A protein and the small-molecule ligand that binds it are described below.
Small molecule (SMILES): CCN(CC)C(=O)C[C@H](NC(=O)CCc1ccccc1)C(=O)N[C@@H](COC)C(=O)NCc1cccc2ccccc12

Sequence of chain 1.N:
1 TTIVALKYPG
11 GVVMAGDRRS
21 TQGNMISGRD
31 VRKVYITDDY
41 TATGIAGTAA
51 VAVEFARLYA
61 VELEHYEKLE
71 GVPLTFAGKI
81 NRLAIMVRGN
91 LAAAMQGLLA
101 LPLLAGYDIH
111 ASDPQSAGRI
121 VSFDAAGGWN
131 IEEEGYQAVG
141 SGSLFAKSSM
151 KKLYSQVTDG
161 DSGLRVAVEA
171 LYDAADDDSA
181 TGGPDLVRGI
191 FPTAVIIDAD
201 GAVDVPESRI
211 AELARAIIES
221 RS

Binding-site contacts:
Ligand atom N31 contacts residue ASP124 of chain 1.N at 2.7 Å (salt-bridge).
Ligand atom O30 contacts residue SER27 of chain 1.M at 2.7 Å (h-bond).
Ligand atom C27 contacts residue ASP124 of chain 1.N at 3.6 Å.
Ligand atom C27 contacts residue PHE123 of chain 1.N at 3.4 Å (hydrophobic).
Ligand atom C04 contacts residue THR21 of chain 1.M at 3.6 Å.
Ligand atom O30 contacts residue GLN22 of chain 1.M at 2.8 Å (h-bond).
Ligand atom N06 contacts residue GLY47 of chain 1.M at 2.8 Å (h-bond).
Ligand atom C14 contacts residue ALA49 of chain 1.M at 3.5 Å (hydrophobic).
Ligand atom C13 contacts residue VAL31 of chain 1.M at 3.6 Å (hydrophobic).
Ligand atom C15 contacts residue VAL31 of chain 1.M at 3.5 Å (hydrophobic).
Ligand atom O18 contacts residue SER20 of chain 1.M at 3.2 Å.
Ligand atom O18 contacts residue THR21 of chain 1.M at 3.2 Å (h-bond).
Ligand atom C29 contacts residue TRP129 of chain 1.N at 3.4 Å (hydrophobic).
Ligand atom C22 contacts residue THR21 of chain 1.M at 3.6 Å.
Ligand atom C12 contacts residue VAL31 of chain 1.M at 3.5 Å (hydrophobic).
Ligand atom C16 contacts residue VAL31 of chain 1.M at 3.4 Å (hydrophobic).
Ligand atom C16 contacts residue ALA49 of chain 1.M at 3.6 Å (hydrophobic).
Ligand atom C24 contacts residue GLN22 of chain 1.M at 3.5 Å.
Ligand atom N03 contacts residue THR21 of chain 1.M at 2.7 Å (h-bond).
Ligand atom C32 contacts residue ASP124 of chain 1.N at 3.5 Å.
Ligand atom C23 contacts residue SER20 of chain 1.M at 3.6 Å.
Ligand atom C09 contacts residue ILE45 of chain 1.M at 3.4 Å (hydrophobic).
Ligand atom C05 contacts residue GLY47 of chain 1.M at 3.6 Å.
Ligand atom C09 contacts residue LYS33 of chain 1.M at 3.6 Å.
Ligand atom O01 contacts residue ALA49 of chain 1.M at 3.1 Å (h-bond).
Ligand atom C04 contacts residue GLY47 of chain 1.M at 3.6 Å.
Ligand atom C17 contacts residue VAL31 of chain 1.M at 3.5 Å (hydrophobic).
Ligand atom C23 contacts residue ASP124 of chain 1.N at 3.6 Å.
Ligand atom C19 contacts residue THR21 of chain 1.M at 3.5 Å.
Ligand atom C10 contacts residue ILE45 of chain 1.M at 3.4 Å (hydrophobic).
Ligand atom C33 contacts residue ASP124 of chain 1.N at 3.5 Å.
Ligand atom C28 contacts residue ASP124 of chain 1.N at 3.4 Å.
Ligand atom C15 contacts residue ALA49 of chain 1.M at 3.5 Å (hydrophobic).
Ligand atom C02 contacts residue THR21 of chain 1.M at 3.5 Å.
Ligand atom C24 contacts residue SER27 of chain 1.M at 3.6 Å.
Ligand atom C22 contacts residue ASP124 of chain 1.N at 3.6 Å.
Ligand atom C07 contacts residue THR1 of chain 1.M at 3.2 Å.
Ligand atom C36 contacts residue ALA126 of chain 1.N at 3.6 Å (hydrophobic).
Ligand atom C14 contacts residue VAL31 of chain 1.M at 3.6 Å (hydrophobic).
Ligand atom C10 contacts residue ALA52 of chain 1.M at 3.6 Å (hydrophobic).

Sequence of chain 1.M:
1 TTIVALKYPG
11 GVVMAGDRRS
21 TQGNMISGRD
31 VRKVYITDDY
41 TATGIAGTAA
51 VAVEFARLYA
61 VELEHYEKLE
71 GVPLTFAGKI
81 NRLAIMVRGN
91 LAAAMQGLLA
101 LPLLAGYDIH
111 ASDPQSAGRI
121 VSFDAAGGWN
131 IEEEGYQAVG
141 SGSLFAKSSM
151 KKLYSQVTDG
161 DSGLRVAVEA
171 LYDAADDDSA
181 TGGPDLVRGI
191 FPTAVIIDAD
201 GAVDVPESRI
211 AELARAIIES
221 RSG